This small molecule binds to this protein.
Small molecule (SMILES): CC[C@H](C)[C@H](NC(=O)[C@H]([C@@H](C)CC)N(C)C(C)=O)C(=O)N[C@H](C(=O)N[C@@H](CC(C)C)[C@@H](O)C(C)(C)O)[C@@H](C)O

Sequence of chain 2.D:
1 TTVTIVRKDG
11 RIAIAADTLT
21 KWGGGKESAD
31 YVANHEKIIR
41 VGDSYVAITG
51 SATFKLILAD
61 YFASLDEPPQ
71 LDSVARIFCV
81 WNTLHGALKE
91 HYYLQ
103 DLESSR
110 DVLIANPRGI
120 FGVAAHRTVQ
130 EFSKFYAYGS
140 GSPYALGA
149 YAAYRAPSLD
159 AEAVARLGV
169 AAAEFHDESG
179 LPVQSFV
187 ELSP

Sequence of chain 2.C:
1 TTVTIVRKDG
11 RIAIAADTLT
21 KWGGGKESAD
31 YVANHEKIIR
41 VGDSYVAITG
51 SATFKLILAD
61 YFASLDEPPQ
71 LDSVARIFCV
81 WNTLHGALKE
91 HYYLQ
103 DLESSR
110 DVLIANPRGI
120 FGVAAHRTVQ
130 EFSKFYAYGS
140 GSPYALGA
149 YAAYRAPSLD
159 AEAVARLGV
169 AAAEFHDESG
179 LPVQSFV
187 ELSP

Binding-site contacts:
Ligand atom C23 contacts residue THR1 of chain 2.D at 1.3 Å.
Ligand atom O contacts residue THR20 of chain 2.D at 3.5 Å.
Ligand atom CH3 contacts residue TRP22 of chain 2.D at 3.7 Å (hydrophobic).
Ligand atom C23 contacts residue PO41 of chain 2.T at 3.1 Å.
Ligand atom C24 contacts residue LEU19 of chain 2.D at 3.4 Å (hydrophobic).
Ligand atom O contacts residue THR1 of chain 2.D at 1.9 Å (h-bond).
Ligand atom C contacts residue LYS37 of chain 2.D at 3.7 Å.
Ligand atom C24 contacts residue GLU176 of chain 2.D at 3.3 Å.
Ligand atom C24 contacts residue LYS21 of chain 2.D at 3.7 Å.
Ligand atom N contacts residue LYS21 of chain 2.D at 3.2 Å (salt-bridge).
Ligand atom C15 contacts residue GLY50 of chain 2.D at 3.7 Å.
Ligand atom C24 contacts residue THR1 of chain 2.D at 3.5 Å.
Ligand atom CG2 contacts residue LYS21 of chain 2.D at 3.6 Å.
Ligand atom N contacts residue GLY50 of chain 2.D at 3.3 Å (h-bond).
Ligand atom CD1 contacts residue GLU27 of chain 2.D at 3.6 Å.
Ligand atom O contacts residue HIS125 of chain 2.C at 3.1 Å (h-bond).
Ligand atom CA contacts residue LYS21 of chain 2.D at 3.6 Å.
Ligand atom CN contacts residue TRP22 of chain 2.D at 3.5 Å (hydrophobic).
Ligand atom CA contacts residue LYS37 of chain 2.D at 3.7 Å.
Ligand atom CD1 contacts residue GLN129 of chain 2.C at 3.6 Å.
Ligand atom CA contacts residue THR1 of chain 2.D at 2.5 Å.
Ligand atom CD1 contacts residue TRP22 of chain 2.D at 3.2 Å (hydrophobic).
Ligand atom O contacts residue LYS21 of chain 2.D at 2.9 Å (salt-bridge).
Ligand atom C22 contacts residue PO41 of chain 2.T at 3.4 Å.
Ligand atom O contacts residue GLY50 of chain 2.D at 3.4 Å (h-bond).
Ligand atom O contacts residue PO41 of chain 2.T at 2.4 Å (h-bond).
Ligand atom O contacts residue ALA52 of chain 2.D at 3.0 Å (h-bond).
Ligand atom O6 contacts residue PO41 of chain 2.T at 2.8 Å (h-bond).
Ligand atom CG2 contacts residue THR20 of chain 2.D at 3.2 Å.
Ligand atom C14 contacts residue GLY50 of chain 2.D at 3.3 Å.
Ligand atom CA contacts residue GLY50 of chain 2.D at 3.7 Å.
Ligand atom C15 contacts residue ALA52 of chain 2.D at 3.6 Å (hydrophobic).
Ligand atom C20 contacts residue ILE48 of chain 2.D at 3.6 Å (hydrophobic).
Ligand atom O contacts residue SER51 of chain 2.D at 3.4 Å (h-bond).
Ligand atom C22 contacts residue THR1 of chain 2.D at 2.6 Å.
Ligand atom C contacts residue PO41 of chain 2.T at 3.4 Å.
Ligand atom C14 contacts residue THR1 of chain 2.D at 2.9 Å.
Ligand atom C contacts residue HIS125 of chain 2.C at 3.7 Å.
Ligand atom C contacts residue THR1 of chain 2.D at 1.4 Å.
Ligand atom C23 contacts residue GLU176 of chain 2.D at 3.1 Å.